The small molecule below binds the protein below.
Small molecule (SMILES): CC(=O)N[C@H]1[C@H](O[C@H]2[C@H](O)[C@@H](NC(C)=O)CO[C@@H]2CO)O[C@H](CO)[C@@H](O[C@@H]2O[C@H](CO)[C@@H](O)[C@H](O)[C@H]2NC(C)=O)[C@@H]1O

Sequence of chain 1.A:
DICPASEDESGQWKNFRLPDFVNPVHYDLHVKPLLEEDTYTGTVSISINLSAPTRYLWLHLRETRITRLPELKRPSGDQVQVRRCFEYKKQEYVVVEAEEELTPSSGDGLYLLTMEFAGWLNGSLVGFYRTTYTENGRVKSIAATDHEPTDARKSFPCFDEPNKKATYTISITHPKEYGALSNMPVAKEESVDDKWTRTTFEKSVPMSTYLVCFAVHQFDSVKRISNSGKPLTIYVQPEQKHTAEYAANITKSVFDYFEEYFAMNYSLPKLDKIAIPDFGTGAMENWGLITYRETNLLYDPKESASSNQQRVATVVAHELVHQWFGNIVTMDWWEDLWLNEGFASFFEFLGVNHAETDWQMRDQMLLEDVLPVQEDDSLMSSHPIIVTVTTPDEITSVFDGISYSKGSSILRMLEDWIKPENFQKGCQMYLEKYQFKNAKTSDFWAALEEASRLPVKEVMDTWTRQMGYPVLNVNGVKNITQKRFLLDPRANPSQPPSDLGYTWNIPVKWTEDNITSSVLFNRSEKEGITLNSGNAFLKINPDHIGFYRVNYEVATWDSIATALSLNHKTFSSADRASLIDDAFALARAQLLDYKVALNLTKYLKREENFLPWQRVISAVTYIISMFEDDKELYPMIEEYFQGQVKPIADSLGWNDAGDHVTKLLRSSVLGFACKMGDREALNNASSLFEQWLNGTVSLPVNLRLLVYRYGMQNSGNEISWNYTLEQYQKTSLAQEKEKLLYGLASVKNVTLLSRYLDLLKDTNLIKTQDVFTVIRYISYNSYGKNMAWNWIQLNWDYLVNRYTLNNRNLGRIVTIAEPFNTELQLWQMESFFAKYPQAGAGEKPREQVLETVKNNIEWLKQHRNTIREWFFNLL

Binding-site contacts:
Ligand atom C1 contacts residue ASN877 of chain 1.A at 4.1 Å.
Ligand atom N2 contacts residue ASN877 of chain 1.A at 3.2 Å (h-bond).
Ligand atom C8 contacts residue ASN877 of chain 1.A at 3.7 Å.
Ligand atom C7 contacts residue ASN877 of chain 1.A at 2.9 Å.
Ligand atom C1 contacts residue ASN603 of chain 1.A at 1.5 Å.
Ligand atom C6 contacts residue LYS599 of chain 1.A at 3.5 Å.
Ligand atom O7 contacts residue THR566 of chain 1.A at 4.0 Å.
Ligand atom C8 contacts residue ASN603 of chain 1.A at 3.5 Å.
Ligand atom O7 contacts residue ASN877 of chain 1.A at 2.7 Å (h-bond).
Ligand atom C7 contacts residue ASP562 of chain 1.A at 4.0 Å.
Ligand atom C7 contacts residue LYS606 of chain 1.A at 4.3 Å.
Ligand atom C2 contacts residue LYS606 of chain 1.A at 4.3 Å.
Ligand atom C8 contacts residue LEU878 of chain 1.A at 4.1 Å (hydrophobic).
Ligand atom C5 contacts residue ASN603 of chain 1.A at 3.7 Å.
Ligand atom O5 contacts residue TRP874 of chain 1.A at 3.8 Å.
Ligand atom O5 contacts residue ASN603 of chain 1.A at 2.5 Å (h-bond).
Ligand atom O6 contacts residue LYS606 of chain 1.A at 4.3 Å.
Ligand atom O7 contacts residue ASN603 of chain 1.A at 4.2 Å.
Ligand atom O6 contacts residue TRP874 of chain 1.A at 3.2 Å.
Ligand atom C6 contacts residue ASN877 of chain 1.A at 4.2 Å.
Ligand atom O6 contacts residue ASN877 of chain 1.A at 4.2 Å.
Ligand atom C2 contacts residue ASN877 of chain 1.A at 3.5 Å.
Ligand atom N2 contacts residue ASN603 of chain 1.A at 2.7 Å (h-bond).
Ligand atom O6 contacts residue LYS599 of chain 1.A at 4.2 Å.
Ligand atom O7 contacts residue LEU879 of chain 1.A at 4.0 Å.
Ligand atom O5 contacts residue ASN877 of chain 1.A at 3.7 Å.
Ligand atom O3 contacts residue LYS606 of chain 1.A at 4.1 Å.
Ligand atom O7 contacts residue ASP562 of chain 1.A at 3.6 Å (salt-bridge).
Ligand atom C7 contacts residue ASN603 of chain 1.A at 3.4 Å.
Ligand atom O6 contacts residue LEU878 of chain 1.A at 4.1 Å.
Ligand atom N2 contacts residue ASP562 of chain 1.A at 3.6 Å (salt-bridge).
Ligand atom O4 contacts residue ASN877 of chain 1.A at 3.5 Å.
Ligand atom C1 contacts residue LYS599 of chain 1.A at 4.2 Å.
Ligand atom C3 contacts residue ASN603 of chain 1.A at 3.8 Å.
Ligand atom C4 contacts residue ASN603 of chain 1.A at 4.3 Å.
Ligand atom O5 contacts residue LYS599 of chain 1.A at 4.0 Å.
Ligand atom C6 contacts residue TRP874 of chain 1.A at 4.1 Å (hydrophobic).
Ligand atom C8 contacts residue LYS606 of chain 1.A at 3.0 Å.
Ligand atom C2 contacts residue ASN603 of chain 1.A at 2.4 Å.
Ligand atom O7 contacts residue LEU878 of chain 1.A at 4.3 Å.